This small molecule binds to this protein.
Small molecule (SMILES): C[C@]12CC[C@@H]3c4ccc(O)cc4CC[C@H]3[C@@H]1CC[C@@H]2O

Sequence of chain 3.B:
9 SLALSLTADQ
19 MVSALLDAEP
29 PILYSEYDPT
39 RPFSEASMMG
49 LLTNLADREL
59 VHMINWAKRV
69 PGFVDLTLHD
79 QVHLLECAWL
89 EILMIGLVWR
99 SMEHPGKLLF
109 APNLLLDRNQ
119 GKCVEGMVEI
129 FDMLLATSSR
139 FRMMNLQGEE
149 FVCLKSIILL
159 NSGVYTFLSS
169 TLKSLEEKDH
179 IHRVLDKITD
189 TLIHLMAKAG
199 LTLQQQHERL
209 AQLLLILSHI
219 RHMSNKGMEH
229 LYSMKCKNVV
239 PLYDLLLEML

Binding-site contacts:
Ligand atom O17 contacts residue HIS228 of chain 3.B at 2.8 Å (h-bond).
Ligand atom O17 contacts residue GLY225 of chain 3.B at 4.2 Å.
Ligand atom C3 contacts residue LEU91 of chain 3.B at 3.9 Å (hydrophobic).
Ligand atom C8 contacts residue LEU88 of chain 3.B at 4.2 Å (hydrophobic).
Ligand atom C6 contacts residue MET92 of chain 3.B at 3.8 Å (hydrophobic).
Ligand atom C6 contacts residue PHE108 of chain 3.B at 4.3 Å (hydrophobic).
Ligand atom C2 contacts residue PHE108 of chain 3.B at 4.2 Å (hydrophobic).
Ligand atom C16 contacts residue GLY225 of chain 3.B at 4.2 Å.
Ligand atom C3 contacts residue ARG98 of chain 3.B at 4.3 Å.
Ligand atom C16 contacts residue ILE128 of chain 3.B at 3.9 Å (hydrophobic).
Ligand atom C1 contacts residue PHE108 of chain 3.B at 4.2 Å (hydrophobic).
Ligand atom O17 contacts residue MET47 of chain 3.B at 3.9 Å.
Ligand atom C7 contacts residue LEU132 of chain 3.B at 4.0 Å (hydrophobic).
Ligand atom C2 contacts residue GLU57 of chain 3.B at 3.1 Å.
Ligand atom C10 contacts residue PHE108 of chain 3.B at 3.8 Å (hydrophobic).
Ligand atom C1 contacts residue ALA54 of chain 3.B at 3.8 Å (hydrophobic).
Ligand atom C3 contacts residue GLU57 of chain 3.B at 3.2 Å.
Ligand atom C16 contacts residue HIS228 of chain 3.B at 3.5 Å.
Ligand atom C2 contacts residue LEU91 of chain 3.B at 4.0 Å (hydrophobic).
Ligand atom C1 contacts residue LEU50 of chain 3.B at 3.6 Å (hydrophobic).
Ligand atom C2 contacts residue ALA54 of chain 3.B at 4.0 Å (hydrophobic).
Ligand atom O3 contacts residue ARG98 of chain 3.B at 3.2 Å (salt-bridge).
Ligand atom C15 contacts residue ILE128 of chain 3.B at 4.0 Å (hydrophobic).
Ligand atom O17 contacts residue LEU229 of chain 3.B at 3.3 Å.
Ligand atom C15 contacts residue MET92 of chain 3.B at 4.0 Å (hydrophobic).
Ligand atom C18 contacts residue LEU229 of chain 3.B at 3.9 Å (hydrophobic).
Ligand atom C4 contacts residue LEU91 of chain 3.B at 3.6 Å (hydrophobic).
Ligand atom C15 contacts residue GLY225 of chain 3.B at 4.2 Å.
Ligand atom C5 contacts residue LEU95 of chain 3.B at 4.1 Å (hydrophobic).
Ligand atom O3 contacts residue LEU91 of chain 3.B at 4.0 Å.
Ligand atom C11 contacts residue LEU50 of chain 3.B at 4.1 Å (hydrophobic).
Ligand atom O3 contacts residue GLU57 of chain 3.B at 2.5 Å (salt-bridge).
Ligand atom C9 contacts residue PHE108 of chain 3.B at 4.1 Å (hydrophobic).
Ligand atom C6 contacts residue LEU95 of chain 3.B at 3.7 Å (hydrophobic).
Ligand atom C18 contacts residue LEU88 of chain 3.B at 4.1 Å (hydrophobic).
Ligand atom C7 contacts residue MET92 of chain 3.B at 3.9 Å (hydrophobic).
Ligand atom C17 contacts residue HIS228 of chain 3.B at 3.5 Å.
Ligand atom C4 contacts residue LEU95 of chain 3.B at 4.0 Å (hydrophobic).
Ligand atom C5 contacts residue PHE108 of chain 3.B at 3.9 Å (hydrophobic).
Ligand atom C2 contacts residue LEU50 of chain 3.B at 4.2 Å (hydrophobic).